The protein below binds the small molecule below.
Small molecule (SMILES): C[C@]12CC[C@@H]3c4ccc(O[C@@H]5O[C@H](C(=O)O)[C@@H](O)[C@H](O)[C@H]5O)cc4CC[C@H]3[C@@H]1C[C@@H](O)[C@@H]2O

Binding-site contacts:
Ligand atom C6 contacts residue TYR33 of chain 1.B at 3.6 Å (hydrophobic).
Ligand atom C21 contacts residue LEU99 of chain 1.B at 3.9 Å (hydrophobic).
Ligand atom C22 contacts residue LEU99 of chain 1.B at 3.4 Å (hydrophobic).
Ligand atom C21 contacts residue TYR33 of chain 1.B at 3.8 Å (hydrophobic).
Ligand atom C7 contacts residue ILE58 of chain 1.B at 4.0 Å (hydrophobic).
Ligand atom C25 contacts residue TYR33 of chain 1.B at 4.0 Å (hydrophobic).
Ligand atom O19 contacts residue LEU101 of chain 1.A at 3.0 Å (h-bond).
Ligand atom C10 contacts residue TYR104 of chain 1.B at 3.5 Å (hydrophobic).
Ligand atom O19 contacts residue PRO100 of chain 1.A at 3.5 Å.
Ligand atom O20 contacts residue TYR101 of chain 1.B at 3.2 Å (h-bond).
Ligand atom C1 contacts residue TYR104 of chain 1.B at 3.6 Å (hydrophobic).
Ligand atom C3 contacts residue TYR101 of chain 1.B at 3.8 Å (hydrophobic).
Ligand atom C2 contacts residue GLY105 of chain 1.B at 3.9 Å.
Ligand atom O27 contacts residue TYR101 of chain 1.B at 3.5 Å.
Ligand atom O29 contacts residue THR31 of chain 1.B at 2.3 Å (h-bond).
Ligand atom C4 contacts residue TYR33 of chain 1.B at 3.5 Å (hydrophobic).
Ligand atom O28 contacts residue TYR32 of chain 1.B at 3.5 Å.
Ligand atom C1 contacts residue GLY105 of chain 1.B at 3.7 Å.
Ligand atom C2 contacts residue LEU99 of chain 1.B at 3.7 Å (hydrophobic).
Ligand atom O30 contacts residue THR31 of chain 1.B at 3.7 Å.
Ligand atom O33 contacts residue VAL99 of chain 1.A at 3.4 Å.
Ligand atom C23 contacts residue TYR33 of chain 1.B at 4.0 Å (hydrophobic).
Ligand atom C2 contacts residue TYR101 of chain 1.B at 3.7 Å (hydrophobic).
Ligand atom C2 contacts residue ASN100 of chain 1.B at 3.3 Å.
Ligand atom O29 contacts residue TYR32 of chain 1.B at 3.7 Å.
Ligand atom C3 contacts residue LEU99 of chain 1.B at 3.9 Å (hydrophobic).
Ligand atom C11 contacts residue TYR104 of chain 1.B at 4.0 Å (hydrophobic).
Ligand atom O31 contacts residue TYR101 of chain 1.B at 3.5 Å.
Ligand atom C5 contacts residue TYR104 of chain 1.B at 4.0 Å (hydrophobic).
Ligand atom O28 contacts residue TYR33 of chain 1.B at 3.1 Å (h-bond).
Ligand atom C23 contacts residue THR31 of chain 1.B at 3.2 Å.
Ligand atom C9 contacts residue TYR104 of chain 1.B at 3.5 Å (hydrophobic).
Ligand atom C21 contacts residue TYR101 of chain 1.B at 4.1 Å (hydrophobic).
Ligand atom C5 contacts residue TYR33 of chain 1.B at 3.9 Å (hydrophobic).
Ligand atom C16 contacts residue TYR59 of chain 1.B at 4.0 Å (hydrophobic).
Ligand atom O28 contacts residue LEU99 of chain 1.B at 2.5 Å (h-bond).
Ligand atom C2 contacts residue TYR104 of chain 1.B at 3.9 Å (hydrophobic).
Ligand atom O20 contacts residue ASN100 of chain 1.B at 3.6 Å.
Ligand atom O20 contacts residue LEU99 of chain 1.B at 3.4 Å (h-bond).
Ligand atom C18 contacts residue LEU47 of chain 1.B at 3.7 Å (hydrophobic).

Sequence of chain 1.A:
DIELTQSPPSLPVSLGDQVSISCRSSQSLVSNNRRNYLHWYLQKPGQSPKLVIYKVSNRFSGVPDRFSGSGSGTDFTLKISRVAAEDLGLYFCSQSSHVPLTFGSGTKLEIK

Sequence of chain 1.B:
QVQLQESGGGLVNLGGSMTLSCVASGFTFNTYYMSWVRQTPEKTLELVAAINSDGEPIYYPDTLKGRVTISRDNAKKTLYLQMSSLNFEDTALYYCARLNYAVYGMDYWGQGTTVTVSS